Binding-site contacts:
Ligand atom N2 contacts residue LEU144 of chain 1.C at 4.0 Å.
Ligand atom C25 contacts residue VAL26 of chain 1.C at 4.1 Å (hydrophobic).
Ligand atom C17 contacts residue PHE91 of chain 1.C at 3.8 Å (hydrophobic).
Ligand atom C17 contacts residue VAL92 of chain 1.C at 3.5 Å (hydrophobic).
Ligand atom C4 contacts residue ASP96 of chain 1.C at 3.9 Å.
Ligand atom C3 contacts residue ASP96 of chain 1.C at 3.9 Å.
Ligand atom C17 contacts residue LEU144 of chain 1.C at 4.1 Å (hydrophobic).
Ligand atom N3 contacts residue VAL92 of chain 1.C at 2.9 Å (h-bond).
Ligand atom O contacts residue SER99 of chain 1.C at 3.6 Å (h-bond).
Ligand atom C16 contacts residue VAL92 of chain 1.C at 3.9 Å (hydrophobic).
Ligand atom S contacts residue VAL26 of chain 1.C at 3.8 Å.
Ligand atom C11 contacts residue LEU144 of chain 1.C at 4.0 Å (hydrophobic).
Ligand atom N3 contacts residue PHE91 of chain 1.C at 3.7 Å.
Ligand atom C5 contacts residue SER99 of chain 1.C at 3.6 Å.
Ligand atom C17 contacts residue ASP90 of chain 1.C at 3.3 Å.
Ligand atom C13 contacts residue VAL92 of chain 1.C at 3.6 Å (hydrophobic).
Ligand atom N2 contacts residue VAL92 of chain 1.C at 3.0 Å (h-bond).
Ligand atom C18 contacts residue ALA39 of chain 1.C at 3.7 Å (hydrophobic).
Ligand atom C14 contacts residue VAL92 of chain 1.C at 3.5 Å (hydrophobic).
Ligand atom C20 contacts residue VAL26 of chain 1.C at 4.1 Å (hydrophobic).
Ligand atom C26 contacts residue VAL26 of chain 1.C at 3.8 Å (hydrophobic).
Ligand atom O contacts residue ASP96 of chain 1.C at 3.1 Å (salt-bridge).
Ligand atom C18 contacts residue ASP90 of chain 1.C at 4.0 Å.
Ligand atom C14 contacts residue GLY94 of chain 1.C at 4.0 Å.
Ligand atom O contacts residue THR95 of chain 1.C at 3.4 Å.
Ligand atom C17 contacts residue ALA39 of chain 1.C at 3.7 Å (hydrophobic).
Ligand atom C14 contacts residue PHE91 of chain 1.C at 4.1 Å (hydrophobic).
Ligand atom N2 contacts residue PHE91 of chain 1.C at 3.9 Å.
Ligand atom C9 contacts residue ASP96 of chain 1.C at 4.0 Å.
Ligand atom C15 contacts residue GLY94 of chain 1.C at 3.5 Å.
Ligand atom N3 contacts residue LEU144 of chain 1.C at 3.9 Å.
Ligand atom C11 contacts residue ASP96 of chain 1.C at 4.0 Å.
Ligand atom C27 contacts residue VAL26 of chain 1.C at 3.8 Å (hydrophobic).
Ligand atom C24 contacts residue ASP159 of chain 1.C at 3.2 Å.
Ligand atom C23 contacts residue ASP159 of chain 1.C at 3.3 Å.
Ligand atom C19 contacts residue LEU144 of chain 1.C at 3.9 Å (hydrophobic).
Ligand atom N4 contacts residue LEU144 of chain 1.C at 3.7 Å.
Ligand atom C16 contacts residue LEU144 of chain 1.C at 3.6 Å (hydrophobic).
Ligand atom C6 contacts residue SER99 of chain 1.C at 3.5 Å.
Ligand atom C12 contacts residue LEU144 of chain 1.C at 3.5 Å (hydrophobic).

Sequence of chain 1.C:
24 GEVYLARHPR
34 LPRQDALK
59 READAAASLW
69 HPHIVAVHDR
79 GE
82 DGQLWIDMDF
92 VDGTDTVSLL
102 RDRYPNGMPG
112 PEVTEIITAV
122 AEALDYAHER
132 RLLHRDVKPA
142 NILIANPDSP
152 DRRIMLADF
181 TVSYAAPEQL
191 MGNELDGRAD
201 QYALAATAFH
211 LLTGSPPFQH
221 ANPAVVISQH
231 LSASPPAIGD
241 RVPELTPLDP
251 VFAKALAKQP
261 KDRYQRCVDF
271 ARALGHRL

A protein and the small-molecule ligand that binds it are described below.
Small molecule (SMILES): O=C(c1ccc(Nc2nccc(-c3cc4ccccc4s3)n2)cc1)N1CCC(N2CCCC2)CC1